Sequence of chain 1.A:
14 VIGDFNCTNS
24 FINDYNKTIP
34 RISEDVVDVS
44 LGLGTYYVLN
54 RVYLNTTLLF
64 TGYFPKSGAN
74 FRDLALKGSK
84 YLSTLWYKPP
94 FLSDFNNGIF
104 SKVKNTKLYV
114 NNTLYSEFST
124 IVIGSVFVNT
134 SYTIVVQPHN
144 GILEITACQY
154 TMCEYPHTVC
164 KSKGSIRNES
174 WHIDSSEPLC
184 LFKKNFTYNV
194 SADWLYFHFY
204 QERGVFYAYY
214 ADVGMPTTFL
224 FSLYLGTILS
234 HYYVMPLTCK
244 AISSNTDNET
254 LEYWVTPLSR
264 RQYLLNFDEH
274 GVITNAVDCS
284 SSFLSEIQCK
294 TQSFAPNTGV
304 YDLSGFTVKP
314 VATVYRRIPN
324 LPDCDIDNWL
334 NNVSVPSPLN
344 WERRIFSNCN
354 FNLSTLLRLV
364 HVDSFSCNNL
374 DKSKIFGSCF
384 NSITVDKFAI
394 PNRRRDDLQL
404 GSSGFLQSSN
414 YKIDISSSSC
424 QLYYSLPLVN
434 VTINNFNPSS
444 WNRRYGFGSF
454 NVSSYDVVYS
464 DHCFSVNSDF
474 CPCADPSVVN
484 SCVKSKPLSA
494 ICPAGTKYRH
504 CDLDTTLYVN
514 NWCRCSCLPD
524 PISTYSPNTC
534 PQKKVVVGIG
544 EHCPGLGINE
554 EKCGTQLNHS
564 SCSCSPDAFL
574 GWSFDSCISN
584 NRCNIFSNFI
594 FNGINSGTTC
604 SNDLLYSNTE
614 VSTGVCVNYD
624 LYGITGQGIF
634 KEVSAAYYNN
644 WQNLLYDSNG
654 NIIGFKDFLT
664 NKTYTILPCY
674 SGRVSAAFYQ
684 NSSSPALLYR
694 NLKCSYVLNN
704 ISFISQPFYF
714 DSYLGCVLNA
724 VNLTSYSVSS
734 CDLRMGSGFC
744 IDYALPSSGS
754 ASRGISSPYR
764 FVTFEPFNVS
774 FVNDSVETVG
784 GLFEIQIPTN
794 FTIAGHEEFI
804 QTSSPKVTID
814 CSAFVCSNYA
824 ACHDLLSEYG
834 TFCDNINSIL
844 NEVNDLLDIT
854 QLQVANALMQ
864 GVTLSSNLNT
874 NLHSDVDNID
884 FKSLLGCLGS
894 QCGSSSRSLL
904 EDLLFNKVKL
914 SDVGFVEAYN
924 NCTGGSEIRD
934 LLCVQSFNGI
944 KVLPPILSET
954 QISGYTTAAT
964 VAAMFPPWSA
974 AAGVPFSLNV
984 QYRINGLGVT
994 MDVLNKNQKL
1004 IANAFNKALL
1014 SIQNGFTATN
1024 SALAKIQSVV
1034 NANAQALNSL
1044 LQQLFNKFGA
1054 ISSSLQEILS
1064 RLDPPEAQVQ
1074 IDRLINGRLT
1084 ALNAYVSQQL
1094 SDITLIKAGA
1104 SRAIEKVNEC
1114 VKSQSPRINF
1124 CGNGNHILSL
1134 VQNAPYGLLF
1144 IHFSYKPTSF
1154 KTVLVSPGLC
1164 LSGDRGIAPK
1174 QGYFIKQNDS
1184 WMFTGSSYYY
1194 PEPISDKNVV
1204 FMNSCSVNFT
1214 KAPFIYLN

Binding-site contacts:
Ligand atom O7 contacts residue THR663 of chain 1.A at 4.3 Å.
Ligand atom C8 contacts residue LEU662 of chain 1.A at 3.4 Å (hydrophobic).
Ligand atom C3 contacts residue ASN664 of chain 1.A at 3.8 Å.
Ligand atom C2 contacts residue ASN664 of chain 1.A at 2.5 Å.
Ligand atom O7 contacts residue ASN664 of chain 1.A at 3.2 Å (h-bond).
Ligand atom O5 contacts residue ASN664 of chain 1.A at 2.3 Å (h-bond).
Ligand atom C1 contacts residue ASN664 of chain 1.A at 1.4 Å.
Ligand atom C8 contacts residue THR663 of chain 1.A at 4.0 Å.
Ligand atom C8 contacts residue PHE661 of chain 1.A at 3.8 Å (hydrophobic).
Ligand atom C5 contacts residue ASN664 of chain 1.A at 3.6 Å.
Ligand atom C4 contacts residue ASN664 of chain 1.A at 4.2 Å.
Ligand atom C7 contacts residue ASN664 of chain 1.A at 3.3 Å.
Ligand atom C8 contacts residue ASN664 of chain 1.A at 4.5 Å.
Ligand atom N2 contacts residue ASN664 of chain 1.A at 3.0 Å (h-bond).

A small-molecule ligand and the protein it binds are described below.
Small molecule (SMILES): CC(=O)N[C@H]1[C@H](O[C@H]2[C@H](O)[C@@H](NC(C)=O)CO[C@@H]2CO)O[C@H](CO)[C@@H](O)[C@@H]1O